A small-molecule ligand and the protein it binds are described below.
Small molecule (SMILES): COc1cc(Nc2ncc3c(n2)-c2ccc(Cl)cc2C(c2c(F)cccc2OC)=NC3)ccc1C(=O)O

Binding-site contacts:
Ligand atom C1 contacts residue SER162 of chain 1.C at 3.4 Å.
Ligand atom N1 contacts residue LEU152 of chain 1.C at 3.6 Å.
Ligand atom CL1 contacts residue VAL33 of chain 1.C at 3.8 Å.
Ligand atom C22 contacts residue GLY104 of chain 1.C at 3.8 Å.
Ligand atom C12 contacts residue TYR100 of chain 1.C at 3.8 Å (hydrophobic).
Ligand atom C9 contacts residue ALA50 of chain 1.C at 3.5 Å (hydrophobic).
Ligand atom C11 contacts residue ALA50 of chain 1.C at 3.6 Å (hydrophobic).
Ligand atom N2 contacts residue MET101 of chain 1.C at 3.3 Å (h-bond).
Ligand atom C5 contacts residue ARG149 of chain 1.C at 3.6 Å.
Ligand atom C19 contacts residue ILE25 of chain 1.C at 3.6 Å (hydrophobic).
Ligand atom N2 contacts residue TYR100 of chain 1.C at 3.7 Å.
Ligand atom O1 contacts residue LYS52 of chain 1.C at 3.4 Å.
Ligand atom C27 contacts residue EDO1 of chain 1.W at 3.8 Å.
Ligand atom F1 contacts residue LEU152 of chain 1.C at 3.3 Å.
Ligand atom C21 contacts residue GLY104 of chain 1.C at 3.4 Å.
Ligand atom C11 contacts residue LEU152 of chain 1.C at 3.9 Å (hydrophobic).
Ligand atom C21 contacts residue GLU102 of chain 1.C at 3.5 Å.
Ligand atom C17 contacts residue VAL33 of chain 1.C at 3.9 Å (hydrophobic).
Ligand atom C10 contacts residue ALA50 of chain 1.C at 3.7 Å (hydrophobic).
Ligand atom CL1 contacts residue ALA27 of chain 1.C at 3.2 Å.
Ligand atom C23 contacts residue EDO1 of chain 1.W at 3.6 Å.
Ligand atom N4 contacts residue MET101 of chain 1.C at 2.9 Å (h-bond).
Ligand atom C20 contacts residue MET101 of chain 1.C at 3.5 Å (hydrophobic).
Ligand atom C21 contacts residue MET101 of chain 1.C at 3.2 Å (hydrophobic).
Ligand atom C1 contacts residue LYS52 of chain 1.C at 3.2 Å.
Ligand atom O3 contacts residue LYS108 of chain 1.C at 3.3 Å.
Ligand atom O4 contacts residue EDO1 of chain 1.W at 3.8 Å.
Ligand atom N3 contacts residue ILE25 of chain 1.C at 3.8 Å.
Ligand atom C1 contacts residue GLU69 of chain 1.C at 3.9 Å.
Ligand atom C20 contacts residue GLY104 of chain 1.C at 3.5 Å.
Ligand atom C24 contacts residue EDO1 of chain 1.W at 3.8 Å.
Ligand atom C4 contacts residue ASN150 of chain 1.C at 3.4 Å.
Ligand atom C12 contacts residue MET101 of chain 1.C at 3.7 Å (hydrophobic).
Ligand atom C26 contacts residue ILE25 of chain 1.C at 3.6 Å (hydrophobic).
Ligand atom C25 contacts residue GLY104 of chain 1.C at 3.8 Å.
Ligand atom N4 contacts residue TYR100 of chain 1.C at 3.4 Å.
Ligand atom C21 contacts residue TYR100 of chain 1.C at 3.5 Å (hydrophobic).
Ligand atom C2 contacts residue SER162 of chain 1.C at 3.9 Å.
Ligand atom C18 contacts residue ILE25 of chain 1.C at 3.4 Å (hydrophobic).
Ligand atom C22 contacts residue GLU102 of chain 1.C at 3.6 Å.

Sequence of chain 1.C:
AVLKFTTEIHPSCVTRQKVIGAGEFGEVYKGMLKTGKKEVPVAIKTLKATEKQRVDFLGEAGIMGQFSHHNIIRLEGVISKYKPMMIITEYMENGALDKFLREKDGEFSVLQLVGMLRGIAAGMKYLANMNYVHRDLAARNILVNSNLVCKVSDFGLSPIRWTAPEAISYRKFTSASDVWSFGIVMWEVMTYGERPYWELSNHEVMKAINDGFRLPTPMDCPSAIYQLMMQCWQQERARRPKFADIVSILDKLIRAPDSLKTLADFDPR